Binding-site contacts:
Ligand atom C1 contacts residue ALA197 of chain 1.G at 3.6 Å (hydrophobic).
Ligand atom C4 contacts residue LYS195 of chain 1.G at 4.0 Å.
Ligand atom C5 contacts residue ASP66 of chain 1.G at 4.1 Å.
Ligand atom C3 contacts residue LYS195 of chain 1.G at 4.0 Å.
Ligand atom O5 contacts residue HIS126 of chain 1.G at 3.8 Å.
Ligand atom O3 contacts residue ARG251 of chain 1.G at 3.6 Å.
Ligand atom C2 contacts residue SER231 of chain 1.G at 3.6 Å.
Ligand atom C1 contacts residue TRP161 of chain 1.G at 3.9 Å (hydrophobic).
Ligand atom O2 contacts residue ASP255 of chain 1.G at 2.9 Å (salt-bridge).
Ligand atom O3 contacts residue MET287 of chain 1.G at 3.5 Å.
Ligand atom C2 contacts residue ARG251 of chain 1.G at 3.5 Å.
Ligand atom C4 contacts residue TRP32 of chain 1.G at 3.8 Å (hydrophobic).
Ligand atom C4 contacts residue ASP66 of chain 1.G at 3.5 Å.
Ligand atom O3 contacts residue LYS195 of chain 1.G at 3.1 Å (salt-bridge).
Ligand atom C5 contacts residue HIS126 of chain 1.G at 3.3 Å.
Ligand atom O4 contacts residue TRP32 of chain 1.G at 4.0 Å.
Ligand atom O2 contacts residue PRO232 of chain 1.G at 3.0 Å.
Ligand atom O5 contacts residue GOL1 of chain 1.CD at 3.5 Å (h-bond).
Ligand atom C2 contacts residue LYS195 of chain 1.G at 4.0 Å.
Ligand atom O3 contacts residue TRP32 of chain 1.G at 3.9 Å.
Ligand atom C2 contacts residue ASP255 of chain 1.G at 3.9 Å.
Ligand atom C3 contacts residue ASP255 of chain 1.G at 3.4 Å.
Ligand atom C1 contacts residue SER231 of chain 1.G at 3.2 Å.
Ligand atom O1 contacts residue TRP161 of chain 1.G at 3.5 Å.
Ligand atom O3 contacts residue ASP255 of chain 1.G at 3.9 Å.
Ligand atom O4 contacts residue LYS195 of chain 1.G at 2.9 Å (salt-bridge).
Ligand atom C5 contacts residue ILE67 of chain 1.G at 4.0 Å (hydrophobic).
Ligand atom O4 contacts residue ASP66 of chain 1.G at 2.3 Å (salt-bridge).
Ligand atom O2 contacts residue SER231 of chain 1.G at 3.8 Å.
Ligand atom O5 contacts residue TRP161 of chain 1.G at 3.2 Å.
Ligand atom O1 contacts residue ALA197 of chain 1.G at 3.3 Å.
Ligand atom O1 contacts residue PRO232 of chain 1.G at 3.2 Å (h-bond).
Ligand atom C1 contacts residue HIS126 of chain 1.G at 3.9 Å.
Ligand atom O4 contacts residue HIS126 of chain 1.G at 3.4 Å.
Ligand atom C5 contacts residue TYR79 of chain 1.G at 3.9 Å (hydrophobic).
Ligand atom O2 contacts residue GOL1 of chain 1.CD at 3.8 Å.
Ligand atom C3 contacts residue GOL1 of chain 1.CD at 4.0 Å.
Ligand atom O1 contacts residue SER231 of chain 1.G at 3.1 Å (h-bond).
Ligand atom O5 contacts residue ALA197 of chain 1.G at 3.9 Å.
Ligand atom O2 contacts residue ARG251 of chain 1.G at 2.8 Å (salt-bridge).

Sequence of chain 1.G:
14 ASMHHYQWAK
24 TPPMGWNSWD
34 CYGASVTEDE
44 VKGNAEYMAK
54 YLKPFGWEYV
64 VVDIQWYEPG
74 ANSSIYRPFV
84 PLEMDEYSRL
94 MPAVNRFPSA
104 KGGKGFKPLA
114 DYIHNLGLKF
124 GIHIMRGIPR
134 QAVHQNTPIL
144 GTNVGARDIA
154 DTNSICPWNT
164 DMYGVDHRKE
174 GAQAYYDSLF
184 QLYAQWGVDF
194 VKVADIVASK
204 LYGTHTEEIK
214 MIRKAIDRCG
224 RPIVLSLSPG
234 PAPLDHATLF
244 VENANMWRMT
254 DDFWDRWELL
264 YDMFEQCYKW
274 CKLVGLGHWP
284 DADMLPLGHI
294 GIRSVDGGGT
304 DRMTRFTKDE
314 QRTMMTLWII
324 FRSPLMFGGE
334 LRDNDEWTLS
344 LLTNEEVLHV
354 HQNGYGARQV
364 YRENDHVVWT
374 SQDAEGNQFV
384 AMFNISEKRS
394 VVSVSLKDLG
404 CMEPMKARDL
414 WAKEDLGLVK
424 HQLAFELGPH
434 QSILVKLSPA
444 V

This protein binds this small molecule.
Small molecule (SMILES): O[C@@H]1[C@@H](O)[C@@H](O)OC[C@@H]1O